Sequence of chain 1.A:
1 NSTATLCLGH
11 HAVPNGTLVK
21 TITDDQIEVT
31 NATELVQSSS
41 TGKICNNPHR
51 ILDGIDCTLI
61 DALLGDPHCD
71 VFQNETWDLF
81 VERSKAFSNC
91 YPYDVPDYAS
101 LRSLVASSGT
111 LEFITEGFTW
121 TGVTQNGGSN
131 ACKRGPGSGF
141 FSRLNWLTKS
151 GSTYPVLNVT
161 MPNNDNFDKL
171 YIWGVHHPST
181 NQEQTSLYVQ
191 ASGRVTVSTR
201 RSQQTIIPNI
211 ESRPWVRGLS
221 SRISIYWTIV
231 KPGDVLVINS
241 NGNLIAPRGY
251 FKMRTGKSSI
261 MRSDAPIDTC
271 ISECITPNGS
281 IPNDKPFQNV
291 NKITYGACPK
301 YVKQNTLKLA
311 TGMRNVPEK

Binding-site contacts:
Ligand atom N2 contacts residue ASN158 of chain 1.A at 2.8 Å (h-bond).
Ligand atom C7 contacts residue ASN158 of chain 1.A at 3.6 Å.
Ligand atom C5 contacts residue ASN158 of chain 1.A at 3.7 Å.
Ligand atom C4 contacts residue ASN158 of chain 1.A at 4.2 Å.
Ligand atom O5 contacts residue ASN158 of chain 1.A at 2.4 Å (h-bond).
Ligand atom C3 contacts residue ASN158 of chain 1.A at 3.8 Å.
Ligand atom C2 contacts residue ASN158 of chain 1.A at 2.4 Å.
Ligand atom C1 contacts residue ASN158 of chain 1.A at 1.4 Å.
Ligand atom O7 contacts residue ASN158 of chain 1.A at 4.0 Å.

This small molecule binds to this protein.
Small molecule (SMILES): CC(=O)N[C@@H]1[C@@H](O)[C@H](O)[C@@H](CO)O[C@H]1O